Binding-site contacts:
Ligand atom C11 contacts residue VAL271 of chain 1.B at 4.1 Å (hydrophobic).
Ligand atom C02 contacts residue GLU296 of chain 1.B at 3.5 Å.
Ligand atom C05 contacts residue HEM1 of chain 1.H at 3.5 Å.
Ligand atom CL contacts residue TRP10 of chain 1.A at 3.5 Å.
Ligand atom C03 contacts residue HEM1 of chain 1.H at 3.1 Å.
Ligand atom C11 contacts residue HEM1 of chain 1.H at 3.2 Å.
Ligand atom C25 contacts residue MET40 of chain 1.B at 3.7 Å (hydrophobic).
Ligand atom N02 contacts residue PRO269 of chain 1.B at 3.8 Å.
Ligand atom N01 contacts residue HEM1 of chain 1.H at 4.0 Å.
Ligand atom C05 contacts residue VAL271 of chain 1.B at 4.0 Å (hydrophobic).
Ligand atom C10 contacts residue GLU296 of chain 1.B at 3.7 Å.
Ligand atom C09 contacts residue GLU296 of chain 1.B at 3.8 Å.
Ligand atom C10 contacts residue HEM1 of chain 1.H at 3.8 Å.
Ligand atom C04 contacts residue HEM1 of chain 1.H at 3.1 Å.
Ligand atom N01 contacts residue GLU296 of chain 1.B at 2.7 Å (salt-bridge).
Ligand atom C12 contacts residue VAL271 of chain 1.B at 3.6 Å (hydrophobic).
Ligand atom C07 contacts residue VAL271 of chain 1.B at 3.2 Å (hydrophobic).
Ligand atom C09 contacts residue VAL271 of chain 1.B at 4.0 Å (hydrophobic).
Ligand atom C06 contacts residue HEM1 of chain 1.H at 3.3 Å.
Ligand atom C02 contacts residue TRP291 of chain 1.B at 4.0 Å (hydrophobic).
Ligand atom C26 contacts residue TRP382 of chain 1.B at 3.9 Å (hydrophobic).
Ligand atom C09 contacts residue HEM1 of chain 1.H at 3.2 Å.
Ligand atom N02 contacts residue TYR292 of chain 1.B at 3.9 Å.
Ligand atom N02 contacts residue TRP291 of chain 1.B at 2.9 Å (h-bond).
Ligand atom C07 contacts residue HEM1 of chain 1.H at 3.5 Å.
Ligand atom C26 contacts residue TYR410 of chain 1.B at 3.2 Å (hydrophobic).
Ligand atom C06 contacts residue PHE288 of chain 1.B at 3.5 Å (hydrophobic).
Ligand atom C25 contacts residue TYR410 of chain 1.B at 3.3 Å (hydrophobic).
Ligand atom C26 contacts residue HEM1 of chain 1.H at 3.6 Å.
Ligand atom C08 contacts residue HEM1 of chain 1.H at 3.7 Å.
Ligand atom C24 contacts residue MET40 of chain 1.B at 3.6 Å (hydrophobic).
Ligand atom N13 contacts residue HEM1 of chain 1.H at 4.0 Å.
Ligand atom C06 contacts residue VAL271 of chain 1.B at 3.5 Å (hydrophobic).
Ligand atom C12 contacts residue HEM1 of chain 1.H at 4.0 Å.
Ligand atom C02 contacts residue HEM1 of chain 1.H at 3.7 Å.
Ligand atom N02 contacts residue HEM1 of chain 1.H at 3.8 Å.
Ligand atom C14 contacts residue HEM1 of chain 1.H at 3.8 Å.
Ligand atom C08 contacts residue VAL271 of chain 1.B at 3.5 Å (hydrophobic).
Ligand atom N02 contacts residue GLU296 of chain 1.B at 2.8 Å (salt-bridge).
Ligand atom C15 contacts residue HEM1 of chain 1.H at 4.1 Å.

This small molecule binds to this protein.
Small molecule (SMILES): Nc1ccc2ccc(CCNCCc3cccc(Cl)c3)cc2n1

Sequence of chain 1.A:
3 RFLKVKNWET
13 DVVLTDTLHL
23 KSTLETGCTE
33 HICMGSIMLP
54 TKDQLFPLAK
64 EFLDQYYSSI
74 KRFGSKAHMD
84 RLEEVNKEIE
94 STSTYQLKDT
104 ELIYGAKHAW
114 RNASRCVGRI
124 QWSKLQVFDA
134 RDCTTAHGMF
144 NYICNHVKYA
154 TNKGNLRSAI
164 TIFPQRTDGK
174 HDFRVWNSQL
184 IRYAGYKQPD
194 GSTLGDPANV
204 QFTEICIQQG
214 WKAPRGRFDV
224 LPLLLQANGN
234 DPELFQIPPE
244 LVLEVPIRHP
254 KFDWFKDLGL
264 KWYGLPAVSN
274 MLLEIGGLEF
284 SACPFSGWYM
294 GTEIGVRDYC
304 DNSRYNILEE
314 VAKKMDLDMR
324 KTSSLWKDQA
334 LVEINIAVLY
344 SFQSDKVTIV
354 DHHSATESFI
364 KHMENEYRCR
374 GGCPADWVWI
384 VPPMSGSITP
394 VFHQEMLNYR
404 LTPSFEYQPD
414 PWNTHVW

Sequence of chain 1.B:
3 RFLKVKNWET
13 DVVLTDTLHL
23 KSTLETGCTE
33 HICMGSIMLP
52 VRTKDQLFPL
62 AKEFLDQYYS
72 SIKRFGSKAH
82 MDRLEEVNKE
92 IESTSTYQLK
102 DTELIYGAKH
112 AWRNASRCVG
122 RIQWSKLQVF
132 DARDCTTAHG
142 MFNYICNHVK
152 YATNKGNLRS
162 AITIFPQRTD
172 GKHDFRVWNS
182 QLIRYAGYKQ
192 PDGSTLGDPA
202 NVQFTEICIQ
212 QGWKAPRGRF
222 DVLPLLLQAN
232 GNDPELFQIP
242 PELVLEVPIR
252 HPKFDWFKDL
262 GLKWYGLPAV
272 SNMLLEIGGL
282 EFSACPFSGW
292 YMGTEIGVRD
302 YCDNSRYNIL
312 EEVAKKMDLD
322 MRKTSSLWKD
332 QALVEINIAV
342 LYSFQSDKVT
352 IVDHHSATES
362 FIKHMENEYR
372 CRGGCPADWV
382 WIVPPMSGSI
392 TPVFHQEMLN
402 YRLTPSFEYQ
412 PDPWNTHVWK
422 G